The protein below binds the small molecule below.
Small molecule (SMILES): Cc1ccc(-c2nn(C(C)(C)C)c3ncnc(N)c23)cc1

Binding-site contacts:
Ligand atom N7 contacts residue ILE102 of chain 1.E at 3.0 Å (h-bond).
Ligand atom C6 contacts residue PHE54 of chain 1.E at 3.5 Å (hydrophobic).
Ligand atom N7 contacts residue ILE216 of chain 1.E at 3.8 Å.
Ligand atom C5 contacts residue ILE216 of chain 1.E at 3.8 Å (hydrophobic).
Ligand atom C24 contacts residue GLN109 of chain 1.E at 3.5 Å.
Ligand atom C2 contacts residue ALA101 of chain 1.E at 3.9 Å (hydrophobic).
Ligand atom C14 contacts residue THR106 of chain 1.E at 4.0 Å.
Ligand atom N10 contacts residue ILE102 of chain 1.E at 2.9 Å (h-bond).
Ligand atom C4 contacts residue PHE54 of chain 1.E at 3.7 Å (hydrophobic).
Ligand atom C2 contacts residue PHE54 of chain 1.E at 3.8 Å (hydrophobic).
Ligand atom C5 contacts residue PHE54 of chain 1.E at 3.5 Å (hydrophobic).
Ligand atom C2 contacts residue THR100 of chain 1.E at 3.9 Å.
Ligand atom C6 contacts residue ILE102 of chain 1.E at 3.8 Å (hydrophobic).
Ligand atom C13 contacts residue VAL34 of chain 1.E at 4.0 Å (hydrophobic).
Ligand atom N7 contacts residue ALA101 of chain 1.E at 3.5 Å.
Ligand atom C9 contacts residue PHE54 of chain 1.E at 3.8 Å (hydrophobic).
Ligand atom C33 contacts residue ILE216 of chain 1.E at 4.0 Å (hydrophobic).
Ligand atom C11 contacts residue PHE54 of chain 1.E at 4.1 Å (hydrophobic).
Ligand atom C6 contacts residue ILE216 of chain 1.E at 4.1 Å (hydrophobic).
Ligand atom N3 contacts residue ILE216 of chain 1.E at 3.8 Å.
Ligand atom C11 contacts residue ILE216 of chain 1.E at 4.1 Å (hydrophobic).
Ligand atom N7 contacts residue PHE54 of chain 1.E at 3.8 Å.
Ligand atom N1 contacts residue ILE216 of chain 1.E at 3.8 Å.
Ligand atom C13 contacts residue GLN6 of chain 1.E at 3.4 Å.
Ligand atom N3 contacts residue PHE54 of chain 1.E at 3.7 Å.
Ligand atom C9 contacts residue ILE216 of chain 1.E at 3.6 Å (hydrophobic).
Ligand atom N10 contacts residue PHE54 of chain 1.E at 3.9 Å.
Ligand atom C12 contacts residue VAL34 of chain 1.E at 4.0 Å (hydrophobic).
Ligand atom C37 contacts residue ILE41 of chain 1.E at 4.1 Å (hydrophobic).
Ligand atom C2 contacts residue PRO83 of chain 1.E at 3.5 Å (hydrophobic).
Ligand atom C2 contacts residue ILE102 of chain 1.E at 3.7 Å (hydrophobic).
Ligand atom C2 contacts residue ILE216 of chain 1.E at 3.7 Å (hydrophobic).
Ligand atom C37 contacts residue PHE54 of chain 1.E at 3.6 Å (hydrophobic).
Ligand atom C24 contacts residue GLN6 of chain 1.E at 3.5 Å.
Ligand atom N8 contacts residue ILE216 of chain 1.E at 3.6 Å.
Ligand atom C4 contacts residue ILE216 of chain 1.E at 3.9 Å (hydrophobic).
Ligand atom C29 contacts residue ILE41 of chain 1.E at 3.7 Å (hydrophobic).
Ligand atom C14 contacts residue GLN6 of chain 1.E at 3.8 Å.
Ligand atom N3 contacts residue PRO83 of chain 1.E at 4.1 Å.
Ligand atom C24 contacts residue THR106 of chain 1.E at 3.9 Å.

Sequence of chain 1.E:
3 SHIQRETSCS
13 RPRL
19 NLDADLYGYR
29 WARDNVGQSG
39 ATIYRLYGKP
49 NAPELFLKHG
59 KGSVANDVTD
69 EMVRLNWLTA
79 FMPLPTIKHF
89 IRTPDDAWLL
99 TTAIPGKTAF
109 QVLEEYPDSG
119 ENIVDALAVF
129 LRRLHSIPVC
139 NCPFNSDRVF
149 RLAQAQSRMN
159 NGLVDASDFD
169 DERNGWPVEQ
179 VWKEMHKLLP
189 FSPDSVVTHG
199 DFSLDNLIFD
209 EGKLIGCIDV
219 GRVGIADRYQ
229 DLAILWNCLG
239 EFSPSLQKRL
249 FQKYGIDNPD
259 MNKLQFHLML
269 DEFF